A small-molecule ligand and the protein it binds are described below.
Small molecule (SMILES): O[C@@H]1[C@@H](O)[C@H](O)OC[C@H]1O

Binding-site contacts:
Ligand atom O3 contacts residue GLU357 of chain 1.A at 3.9 Å.
Ligand atom C4 contacts residue GLN25 of chain 1.A at 3.9 Å.
Ligand atom O1 contacts residue GLU357 of chain 1.A at 4.1 Å.
Ligand atom C3 contacts residue TRP404 of chain 1.A at 4.1 Å (hydrophobic).
Ligand atom O1 contacts residue XYP1 of chain 1.C at 1.8 Å (h-bond).
Ligand atom O2 contacts residue HIS126 of chain 1.A at 3.8 Å.
Ligand atom O3 contacts residue HIS126 of chain 1.A at 3.0 Å (h-bond).
Ligand atom C3 contacts residue GLU357 of chain 1.A at 3.3 Å.
Ligand atom O3 contacts residue TRP404 of chain 1.A at 3.6 Å.
Ligand atom O2 contacts residue TRP127 of chain 1.A at 4.0 Å.
Ligand atom C2 contacts residue TRP127 of chain 1.A at 3.8 Å (hydrophobic).
Ligand atom C4 contacts residue GLU411 of chain 1.A at 3.2 Å.
Ligand atom O1 contacts residue TYR300 of chain 1.A at 3.6 Å.
Ligand atom O2 contacts residue GLU171 of chain 1.A at 2.8 Å (salt-bridge).
Ligand atom C2 contacts residue GLU357 of chain 1.A at 3.1 Å.
Ligand atom C3 contacts residue GLN25 of chain 1.A at 4.1 Å.
Ligand atom C4 contacts residue XYP1 of chain 1.C at 4.2 Å.
Ligand atom O2 contacts residue GLU357 of chain 1.A at 2.8 Å (salt-bridge).
Ligand atom C5 contacts residue GLU411 of chain 1.A at 2.9 Å.
Ligand atom O5 contacts residue XYP1 of chain 1.C at 2.7 Å (h-bond).
Ligand atom C4 contacts residue TRP404 of chain 1.A at 4.1 Å (hydrophobic).
Ligand atom C5 contacts residue XYP1 of chain 1.C at 3.5 Å.
Ligand atom O4 contacts residue GLU411 of chain 1.A at 2.5 Å (salt-bridge).
Ligand atom C1 contacts residue GLU171 of chain 1.A at 3.5 Å.
Ligand atom O4 contacts residue TRP404 of chain 1.A at 2.9 Å (h-bond).
Ligand atom O4 contacts residue GLN25 of chain 1.A at 3.5 Å (h-bond).
Ligand atom O5 contacts residue GLU411 of chain 1.A at 3.7 Å.
Ligand atom C1 contacts residue XYP1 of chain 1.C at 3.0 Å.
Ligand atom O2 contacts residue ASN170 of chain 1.A at 3.2 Å (h-bond).
Ligand atom C5 contacts residue TYR300 of chain 1.A at 4.2 Å (hydrophobic).
Ligand atom O3 contacts residue GLN25 of chain 1.A at 2.9 Å (h-bond).
Ligand atom C2 contacts residue GLU171 of chain 1.A at 3.4 Å.
Ligand atom C1 contacts residue TYR300 of chain 1.A at 3.8 Å (hydrophobic).
Ligand atom C3 contacts residue TRP412 of chain 1.A at 3.9 Å (hydrophobic).
Ligand atom C2 contacts residue XYP1 of chain 1.C at 3.9 Å.
Ligand atom O1 contacts residue GLU171 of chain 1.A at 3.1 Å (salt-bridge).
Ligand atom C4 contacts residue TRP412 of chain 1.A at 3.6 Å (hydrophobic).
Ligand atom O3 contacts residue TRP412 of chain 1.A at 3.2 Å (h-bond).
Ligand atom O2 contacts residue ASN298 of chain 1.A at 3.7 Å.
Ligand atom C1 contacts residue GLU357 of chain 1.A at 3.3 Å.

Sequence of chain 1.A:
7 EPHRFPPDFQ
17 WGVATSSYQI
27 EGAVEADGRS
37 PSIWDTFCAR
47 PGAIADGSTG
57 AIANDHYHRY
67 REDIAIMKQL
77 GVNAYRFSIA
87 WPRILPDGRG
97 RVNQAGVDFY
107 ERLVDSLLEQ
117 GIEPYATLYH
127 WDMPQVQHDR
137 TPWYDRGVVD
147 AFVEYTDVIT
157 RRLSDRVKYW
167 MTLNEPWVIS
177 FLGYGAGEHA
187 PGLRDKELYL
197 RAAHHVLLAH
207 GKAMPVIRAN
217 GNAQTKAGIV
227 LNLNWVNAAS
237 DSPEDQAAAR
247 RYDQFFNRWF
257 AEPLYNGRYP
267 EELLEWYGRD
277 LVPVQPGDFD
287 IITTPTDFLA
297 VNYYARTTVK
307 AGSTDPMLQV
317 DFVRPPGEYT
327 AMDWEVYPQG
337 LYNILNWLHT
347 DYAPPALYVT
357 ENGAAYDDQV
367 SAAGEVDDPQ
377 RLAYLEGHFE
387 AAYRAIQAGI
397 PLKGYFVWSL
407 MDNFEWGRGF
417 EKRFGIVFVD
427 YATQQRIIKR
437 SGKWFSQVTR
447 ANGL